Sequence of chain 1.B:
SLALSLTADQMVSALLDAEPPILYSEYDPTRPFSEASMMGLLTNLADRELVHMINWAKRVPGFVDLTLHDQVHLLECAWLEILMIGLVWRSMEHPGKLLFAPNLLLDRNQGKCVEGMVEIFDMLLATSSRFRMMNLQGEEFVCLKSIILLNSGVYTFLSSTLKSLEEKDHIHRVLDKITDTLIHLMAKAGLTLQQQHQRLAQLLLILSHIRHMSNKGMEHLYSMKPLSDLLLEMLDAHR

This small molecule binds to this protein.
Small molecule (SMILES): CN(c1ccccc1Cl)S(=O)(=O)[C@@H]1C[C@@H]2O[C@H]1C(c1ccc(O)cc1)=C2c1ccc(O)cc1

Binding-site contacts:
Ligand atom C16 contacts residue PHE107 of chain 1.B at 3.8 Å (hydrophobic).
Ligand atom C03 contacts residue LEU49 of chain 1.B at 3.9 Å (hydrophobic).
Ligand atom C23 contacts residue VAL121 of chain 1.B at 4.0 Å (hydrophobic).
Ligand atom O02 contacts residue GLU56 of chain 1.B at 2.6 Å (salt-bridge).
Ligand atom C15 contacts residue GLU56 of chain 1.B at 3.4 Å.
Ligand atom O01 contacts residue LEU239 of chain 1.B at 3.9 Å.
Ligand atom CL1 contacts residue MET46 of chain 1.B at 3.5 Å.
Ligand atom C13 contacts residue LEU90 of chain 1.B at 3.6 Å (hydrophobic).
Ligand atom C14 contacts residue GLU56 of chain 1.B at 3.4 Å.
Ligand atom C04 contacts residue LEU49 of chain 1.B at 3.7 Å (hydrophobic).
Ligand atom O03 contacts residue PHE107 of chain 1.B at 3.7 Å.
Ligand atom C14 contacts residue LEU90 of chain 1.B at 3.8 Å (hydrophobic).
Ligand atom C20 contacts residue GLY224 of chain 1.B at 3.5 Å.
Ligand atom C24 contacts residue GLY123 of chain 1.B at 3.4 Å.
Ligand atom O05 contacts residue ILE127 of chain 1.B at 3.7 Å.
Ligand atom O04 contacts residue ILE127 of chain 1.B at 3.7 Å.
Ligand atom C25 contacts residue HIS227 of chain 1.B at 3.6 Å.
Ligand atom C24 contacts residue HIS227 of chain 1.B at 3.5 Å.
Ligand atom O04 contacts residue MET124 of chain 1.B at 3.5 Å.
Ligand atom C08 contacts residue PHE107 of chain 1.B at 3.6 Å (hydrophobic).
Ligand atom C23 contacts residue GLU122 of chain 1.B at 3.6 Å.
Ligand atom C12 contacts residue PHE107 of chain 1.B at 3.8 Å (hydrophobic).
Ligand atom O01 contacts residue THR50 of chain 1.B at 2.8 Å (h-bond).
Ligand atom C24 contacts residue MET124 of chain 1.B at 3.5 Å (hydrophobic).
Ligand atom C25 contacts residue ILE127 of chain 1.B at 3.5 Å (hydrophobic).
Ligand atom C09 contacts residue PHE107 of chain 1.B at 3.4 Å (hydrophobic).
Ligand atom C03 contacts residue THR50 of chain 1.B at 3.7 Å.
Ligand atom O05 contacts residue GLY224 of chain 1.B at 3.2 Å.
Ligand atom C18 contacts residue MET91 of chain 1.B at 4.0 Å (hydrophobic).
Ligand atom C02 contacts residue THR50 of chain 1.B at 3.6 Å.
Ligand atom O05 contacts residue MET91 of chain 1.B at 3.6 Å.
Ligand atom C22 contacts residue VAL121 of chain 1.B at 3.7 Å (hydrophobic).
Ligand atom C12 contacts residue LEU94 of chain 1.B at 3.9 Å (hydrophobic).
Ligand atom O02 contacts residue ARG97 of chain 1.B at 3.3 Å (salt-bridge).
Ligand atom C10 contacts residue PHE107 of chain 1.B at 3.5 Å (hydrophobic).
Ligand atom C20 contacts residue LEU228 of chain 1.B at 3.7 Å (hydrophobic).
Ligand atom C23 contacts residue MET124 of chain 1.B at 3.6 Å (hydrophobic).
Ligand atom O02 contacts residue LEU90 of chain 1.B at 3.5 Å (h-bond).
Ligand atom C01 contacts residue ALA53 of chain 1.B at 3.9 Å (hydrophobic).
Ligand atom O03 contacts residue MET124 of chain 1.B at 3.2 Å.